Binding-site contacts:
Ligand atom C4 contacts residue SER40 of chain 1.A at 4.3 Å.
Ligand atom C2 contacts residue ZN1 of chain 1.F at 4.3 Å.
Ligand atom C3 contacts residue SER40 of chain 1.A at 3.9 Å.
Ligand atom C7 contacts residue ILE271 of chain 1.A at 4.4 Å (hydrophobic).
Ligand atom O9 contacts residue SER40 of chain 1.A at 2.8 Å (h-bond).
Ligand atom O10 contacts residue TYR54 of chain 1.A at 4.1 Å.
Ligand atom C7 contacts residue TYR54 of chain 1.A at 4.4 Å (hydrophobic).
Ligand atom O12 contacts residue ILE271 of chain 1.A at 3.6 Å.
Ligand atom C1 contacts residue HIS62 of chain 1.A at 3.5 Å.
Ligand atom C1 contacts residue SER40 of chain 1.A at 3.5 Å.
Ligand atom O9 contacts residue HIS62 of chain 1.A at 3.0 Å (h-bond).
Ligand atom C1 contacts residue ZN1 of chain 1.F at 3.0 Å.
Ligand atom C5 contacts residue LEU119 of chain 1.A at 4.3 Å (hydrophobic).
Ligand atom O8 contacts residue NAD1 of chain 1.G at 4.4 Å.
Ligand atom C2 contacts residue NAD1 of chain 1.G at 4.4 Å.
Ligand atom O9 contacts residue CYS38 of chain 1.A at 3.6 Å.
Ligand atom O10 contacts residue PHE294 of chain 1.A at 3.5 Å.
Ligand atom C3 contacts residue LEU119 of chain 1.A at 3.8 Å (hydrophobic).
Ligand atom O8 contacts residue HIS62 of chain 1.A at 3.5 Å (h-bond).
Ligand atom O9 contacts residue NAD1 of chain 1.G at 3.3 Å.
Ligand atom C1 contacts residue ASP153 of chain 1.A at 3.9 Å.
Ligand atom O8 contacts residue ZN1 of chain 1.F at 3.4 Å.
Ligand atom C5 contacts residue TYR54 of chain 1.A at 3.1 Å (hydrophobic).
Ligand atom C2 contacts residue SER40 of chain 1.A at 3.4 Å.
Ligand atom O9 contacts residue ASP153 of chain 1.A at 3.2 Å (salt-bridge).
Ligand atom C2 contacts residue PHE294 of chain 1.A at 4.2 Å (hydrophobic).
Ligand atom C4 contacts residue TYR54 of chain 1.A at 4.3 Å (hydrophobic).
Ligand atom C1 contacts residue LEU119 of chain 1.A at 4.2 Å (hydrophobic).
Ligand atom O8 contacts residue LEU119 of chain 1.A at 3.7 Å.
Ligand atom O9 contacts residue ZN1 of chain 1.F at 1.9 Å.
Ligand atom C7 contacts residue PHE294 of chain 1.A at 4.2 Å (hydrophobic).
Ligand atom C1 contacts residue NAD1 of chain 1.G at 3.9 Å.
Ligand atom C5 contacts residue VAL44 of chain 1.A at 3.5 Å (hydrophobic).
Ligand atom O8 contacts residue ASP153 of chain 1.A at 3.8 Å.

Sequence of chain 1.A:
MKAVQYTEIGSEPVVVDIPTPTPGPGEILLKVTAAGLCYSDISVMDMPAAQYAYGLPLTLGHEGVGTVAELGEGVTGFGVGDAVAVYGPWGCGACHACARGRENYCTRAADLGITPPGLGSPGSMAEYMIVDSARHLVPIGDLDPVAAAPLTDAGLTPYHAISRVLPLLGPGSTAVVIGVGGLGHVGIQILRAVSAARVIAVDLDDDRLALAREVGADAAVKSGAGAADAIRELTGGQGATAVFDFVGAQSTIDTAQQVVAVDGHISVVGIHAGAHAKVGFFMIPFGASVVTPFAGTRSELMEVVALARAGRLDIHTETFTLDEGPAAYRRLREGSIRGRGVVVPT

A protein and the small-molecule ligand that binds it are described below.
Small molecule (SMILES): C[C@@H](CCC(=O)O)C(=O)O